A protein and the small-molecule ligand that binds it are described below.
Small molecule (SMILES): Cc1ccccc1OP(=O)(O)O

Sequence of chain 1.C:
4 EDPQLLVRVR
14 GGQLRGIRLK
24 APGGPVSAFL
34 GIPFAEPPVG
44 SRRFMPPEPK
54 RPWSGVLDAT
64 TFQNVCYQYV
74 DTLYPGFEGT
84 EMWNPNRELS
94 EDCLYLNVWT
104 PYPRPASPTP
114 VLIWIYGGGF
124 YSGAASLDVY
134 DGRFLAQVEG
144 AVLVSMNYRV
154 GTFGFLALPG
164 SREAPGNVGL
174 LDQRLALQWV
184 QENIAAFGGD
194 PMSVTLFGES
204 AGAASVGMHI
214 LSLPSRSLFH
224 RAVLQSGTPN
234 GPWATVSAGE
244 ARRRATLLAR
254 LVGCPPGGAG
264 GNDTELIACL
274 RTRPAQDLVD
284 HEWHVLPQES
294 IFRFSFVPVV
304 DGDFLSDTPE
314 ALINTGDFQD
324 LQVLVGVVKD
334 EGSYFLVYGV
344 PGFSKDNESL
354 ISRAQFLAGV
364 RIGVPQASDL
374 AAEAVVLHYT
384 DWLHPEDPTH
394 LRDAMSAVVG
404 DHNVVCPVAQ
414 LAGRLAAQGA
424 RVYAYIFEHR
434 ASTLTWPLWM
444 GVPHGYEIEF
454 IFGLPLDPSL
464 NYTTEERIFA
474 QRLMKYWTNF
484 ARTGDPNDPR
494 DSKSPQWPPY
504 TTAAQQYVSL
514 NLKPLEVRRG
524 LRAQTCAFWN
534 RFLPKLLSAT

Binding-site contacts:
Ligand atom C4 contacts residue GLY122 of chain 1.C at 4.2 Å.
Ligand atom C5 contacts residue GLY121 of chain 1.C at 3.7 Å.
Ligand atom O2P contacts residue PHE338 of chain 1.C at 3.8 Å.
Ligand atom C4 contacts residue GLY121 of chain 1.C at 3.9 Å.
Ligand atom C7 contacts residue GLU202 of chain 1.C at 3.3 Å.
Ligand atom P13 contacts residue SER203 of chain 1.C at 1.6 Å.
Ligand atom C3 contacts residue TYR337 of chain 1.C at 4.4 Å (hydrophobic).
Ligand atom O12 contacts residue SER203 of chain 1.C at 2.5 Å (h-bond).
Ligand atom C6 contacts residue GLY121 of chain 1.C at 4.2 Å.
Ligand atom O12 contacts residue GLU202 of chain 1.C at 4.2 Å.
Ligand atom O1P contacts residue GLY121 of chain 1.C at 3.1 Å (h-bond).
Ligand atom O2P contacts residue PHE295 of chain 1.C at 4.2 Å.
Ligand atom P13 contacts residue HIS447 of chain 1.C at 3.7 Å.
Ligand atom P13 contacts residue GLY121 of chain 1.C at 4.0 Å.
Ligand atom C4 contacts residue SER203 of chain 1.C at 4.5 Å.
Ligand atom C7 contacts residue TRP86 of chain 1.C at 4.0 Å (hydrophobic).
Ligand atom C7 contacts residue SER203 of chain 1.C at 4.5 Å.
Ligand atom O1P contacts residue SER203 of chain 1.C at 2.5 Å (h-bond).
Ligand atom C3 contacts residue GLY121 of chain 1.C at 4.3 Å.
Ligand atom O1P contacts residue GLY120 of chain 1.C at 4.1 Å.
Ligand atom O2P contacts residue HIS447 of chain 1.C at 3.9 Å.
Ligand atom C3 contacts residue TYR124 of chain 1.C at 3.8 Å (hydrophobic).
Ligand atom C2 contacts residue TRP86 of chain 1.C at 4.2 Å (hydrophobic).
Ligand atom O2P contacts residue GLY122 of chain 1.C at 4.2 Å.
Ligand atom O12 contacts residue GLY122 of chain 1.C at 4.4 Å.
Ligand atom C5 contacts residue HIS447 of chain 1.C at 4.2 Å.
Ligand atom C1 contacts residue TYR337 of chain 1.C at 4.4 Å (hydrophobic).
Ligand atom O12 contacts residue HIS447 of chain 1.C at 3.5 Å (h-bond).
Ligand atom P13 contacts residue ALA204 of chain 1.C at 3.7 Å.
Ligand atom C2 contacts residue TYR337 of chain 1.C at 3.8 Å (hydrophobic).
Ligand atom O2P contacts residue SER203 of chain 1.C at 2.5 Å (h-bond).
Ligand atom O1P contacts residue GLY122 of chain 1.C at 2.6 Å (h-bond).
Ligand atom O1P contacts residue ALA204 of chain 1.C at 3.0 Å (h-bond).
Ligand atom O12 contacts residue GLY121 of chain 1.C at 3.6 Å.
Ligand atom C5 contacts residue SER203 of chain 1.C at 3.8 Å.
Ligand atom P13 contacts residue GLY122 of chain 1.C at 3.8 Å.
Ligand atom C1 contacts residue TRP86 of chain 1.C at 3.7 Å (hydrophobic).
Ligand atom O2P contacts residue PHE297 of chain 1.C at 3.8 Å.